Sequence of chain 1.A:
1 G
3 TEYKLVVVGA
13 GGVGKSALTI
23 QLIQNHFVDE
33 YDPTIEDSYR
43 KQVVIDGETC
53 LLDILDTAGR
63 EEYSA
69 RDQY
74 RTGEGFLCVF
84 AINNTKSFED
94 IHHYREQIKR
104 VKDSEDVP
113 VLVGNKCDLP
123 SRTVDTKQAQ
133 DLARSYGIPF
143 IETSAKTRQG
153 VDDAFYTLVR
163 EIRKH

Binding-site contacts:
Ligand atom O6 contacts residue LYS148 of chain 1.A at 3.3 Å (salt-bridge).
Ligand atom N2 contacts residue ASP120 of chain 1.A at 3.0 Å (salt-bridge).
Ligand atom N1 contacts residue ASP120 of chain 1.A at 3.1 Å (salt-bridge).
Ligand atom C6 contacts residue LYS118 of chain 1.A at 3.5 Å.
Ligand atom O2G contacts residue THR36 of chain 1.A at 2.8 Å (h-bond).
Ligand atom O1G contacts residue GLY61 of chain 1.A at 2.8 Å (h-bond).
Ligand atom PG contacts residue MG1 of chain 1.F at 3.0 Å.
Ligand atom O1A contacts residue SER18 of chain 1.A at 3.2 Å (h-bond).
Ligand atom C3' contacts residue TYR33 of chain 1.A at 3.5 Å (hydrophobic).
Ligand atom O1G contacts residue LYS17 of chain 1.A at 2.8 Å (salt-bridge).
Ligand atom N3B contacts residue GLY14 of chain 1.A at 2.9 Å (h-bond).
Ligand atom O6 contacts residue ALA147 of chain 1.A at 2.8 Å (h-bond).
Ligand atom C2 contacts residue ASP120 of chain 1.A at 3.6 Å.
Ligand atom O2' contacts residue PHE29 of chain 1.A at 3.2 Å.
Ligand atom O1B contacts residue VAL15 of chain 1.A at 3.2 Å (h-bond).
Ligand atom O1A contacts residue GLY16 of chain 1.A at 3.2 Å.
Ligand atom O1G contacts residue MG1 of chain 1.F at 3.5 Å.
Ligand atom O2G contacts residue MG1 of chain 1.F at 2.0 Å.
Ligand atom O3' contacts residue ASP31 of chain 1.A at 2.7 Å (salt-bridge).
Ligand atom C5' contacts residue GLY14 of chain 1.A at 3.5 Å.
Ligand atom O1B contacts residue GLY14 of chain 1.A at 3.4 Å (h-bond).
Ligand atom O3A contacts residue GLY16 of chain 1.A at 3.2 Å (h-bond).
Ligand atom PB contacts residue MG1 of chain 1.F at 3.0 Å.
Ligand atom N7 contacts residue ASN117 of chain 1.A at 3.1 Å (h-bond).
Ligand atom N3B contacts residue TYR33 of chain 1.A at 3.3 Å.
Ligand atom O2B contacts residue SER18 of chain 1.A at 2.6 Å (h-bond).
Ligand atom O1B contacts residue LYS17 of chain 1.A at 3.0 Å (salt-bridge).
Ligand atom O2' contacts residue ASP31 of chain 1.A at 2.8 Å (salt-bridge).
Ligand atom O6 contacts residue LYS118 of chain 1.A at 3.4 Å.
Ligand atom O1A contacts residue ALA19 of chain 1.A at 2.7 Å (h-bond).
Ligand atom O4' contacts residue LYS118 of chain 1.A at 2.9 Å (salt-bridge).
Ligand atom O6 contacts residue SER146 of chain 1.A at 3.5 Å.
Ligand atom O1B contacts residue GLY16 of chain 1.A at 3.0 Å (h-bond).
Ligand atom O3' contacts residue TYR33 of chain 1.A at 3.6 Å.
Ligand atom C5 contacts residue LYS118 of chain 1.A at 3.5 Å.
Ligand atom O2A contacts residue TYR33 of chain 1.A at 3.0 Å.
Ligand atom O3G contacts residue TYR33 of chain 1.A at 3.1 Å (h-bond).
Ligand atom N3B contacts residue MG1 of chain 1.F at 3.2 Å.
Ligand atom O2' contacts residue VAL30 of chain 1.A at 3.2 Å (h-bond).
Ligand atom O2B contacts residue MG1 of chain 1.F at 1.9 Å.

A protein and the small-molecule ligand that binds it are described below.
Small molecule (SMILES): Nc1nc2c(ncn2[C@@H]2O[C@H](CO[P](=O)(O)O[P](=O)(O)NP(=O)(O)O)[C@@H](O)[C@H]2O)c(=O)[nH]1